Binding-site contacts:
Ligand atom O1B contacts residue SER62 of chain 1.B at 3.6 Å.
Ligand atom O2A contacts residue GLY63 of chain 1.B at 3.0 Å.
Ligand atom O1B contacts residue GLY63 of chain 1.B at 3.7 Å.
Ligand atom C8 contacts residue GLY63 of chain 1.B at 3.4 Å.
Ligand atom PB contacts residue ARG309 of chain 1.B at 3.4 Å.
Ligand atom O1A contacts residue ARG309 of chain 1.B at 2.6 Å (salt-bridge).
Ligand atom PA contacts residue THR65 of chain 1.B at 3.5 Å.
Ligand atom S1G contacts residue ARG246 of chain 1.C at 3.0 Å (salt-bridge).
Ligand atom N7 contacts residue SER62 of chain 1.B at 3.3 Å (h-bond).
Ligand atom O2B contacts residue THR65 of chain 1.B at 2.4 Å (h-bond).
Ligand atom O3A contacts residue ARG309 of chain 1.B at 3.1 Å (salt-bridge).
Ligand atom O3A contacts residue GLY63 of chain 1.B at 3.0 Å (h-bond).
Ligand atom O2A contacts residue LYS64 of chain 1.B at 2.9 Å (salt-bridge).
Ligand atom S1G contacts residue ARG309 of chain 1.B at 3.3 Å (salt-bridge).
Ligand atom O3G contacts residue THR65 of chain 1.B at 2.8 Å (h-bond).
Ligand atom O3A contacts residue GLY61 of chain 1.B at 3.7 Å.
Ligand atom O3G contacts residue ARG309 of chain 1.B at 3.5 Å (salt-bridge).
Ligand atom N6 contacts residue ILE18 of chain 1.B at 3.2 Å (h-bond).
Ligand atom O3B contacts residue ARG309 of chain 1.B at 2.6 Å (salt-bridge).
Ligand atom O3A contacts residue LYS64 of chain 1.B at 3.3 Å (salt-bridge).
Ligand atom O3B contacts residue GLY61 of chain 1.B at 3.3 Å (h-bond).
Ligand atom C5' contacts residue ARG309 of chain 1.B at 3.4 Å.
Ligand atom O3A contacts residue SER62 of chain 1.B at 3.7 Å.
Ligand atom O2B contacts residue LYS64 of chain 1.B at 3.4 Å.
Ligand atom O2A contacts residue LEU66 of chain 1.B at 2.6 Å (h-bond).
Ligand atom PG contacts residue ARG309 of chain 1.B at 3.2 Å.
Ligand atom O1A contacts residue THR65 of chain 1.B at 2.8 Å (h-bond).
Ligand atom O5' contacts residue ARG309 of chain 1.B at 3.4 Å (salt-bridge).
Ligand atom C2 contacts residue ILE264 of chain 1.B at 3.4 Å (hydrophobic).
Ligand atom O1B contacts residue LYS64 of chain 1.B at 2.9 Å (salt-bridge).
Ligand atom C8 contacts residue GLY61 of chain 1.B at 3.5 Å.
Ligand atom O3G contacts residue ARG246 of chain 1.C at 3.5 Å (salt-bridge).
Ligand atom N1 contacts residue ILE264 of chain 1.B at 3.5 Å.
Ligand atom O2A contacts residue THR65 of chain 1.B at 2.3 Å (h-bond).
Ligand atom O1A contacts residue GLU155 of chain 1.C at 3.6 Å.
Ligand atom O2G contacts residue ALA189 of chain 1.B at 3.6 Å.
Ligand atom O1B contacts residue PRO59 of chain 1.B at 3.6 Å (h-bond).
Ligand atom N7 contacts residue GLY63 of chain 1.B at 3.1 Å.
Ligand atom PA contacts residue ARG309 of chain 1.B at 3.2 Å.
Ligand atom PB contacts residue LYS64 of chain 1.B at 3.5 Å.

Sequence of chain 1.B:
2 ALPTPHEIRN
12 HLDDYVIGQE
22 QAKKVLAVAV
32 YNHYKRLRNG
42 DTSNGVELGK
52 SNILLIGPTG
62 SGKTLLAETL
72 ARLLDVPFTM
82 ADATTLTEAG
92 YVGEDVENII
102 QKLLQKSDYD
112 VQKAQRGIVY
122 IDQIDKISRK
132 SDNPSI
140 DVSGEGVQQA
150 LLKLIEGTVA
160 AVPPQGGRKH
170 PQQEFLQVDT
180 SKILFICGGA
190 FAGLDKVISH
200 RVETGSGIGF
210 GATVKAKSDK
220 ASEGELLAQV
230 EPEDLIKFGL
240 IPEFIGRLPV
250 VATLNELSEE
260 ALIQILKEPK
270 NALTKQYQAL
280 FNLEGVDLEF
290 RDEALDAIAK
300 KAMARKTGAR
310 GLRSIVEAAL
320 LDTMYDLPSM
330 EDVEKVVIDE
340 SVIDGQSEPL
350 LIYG

Sequence of chain 1.C:
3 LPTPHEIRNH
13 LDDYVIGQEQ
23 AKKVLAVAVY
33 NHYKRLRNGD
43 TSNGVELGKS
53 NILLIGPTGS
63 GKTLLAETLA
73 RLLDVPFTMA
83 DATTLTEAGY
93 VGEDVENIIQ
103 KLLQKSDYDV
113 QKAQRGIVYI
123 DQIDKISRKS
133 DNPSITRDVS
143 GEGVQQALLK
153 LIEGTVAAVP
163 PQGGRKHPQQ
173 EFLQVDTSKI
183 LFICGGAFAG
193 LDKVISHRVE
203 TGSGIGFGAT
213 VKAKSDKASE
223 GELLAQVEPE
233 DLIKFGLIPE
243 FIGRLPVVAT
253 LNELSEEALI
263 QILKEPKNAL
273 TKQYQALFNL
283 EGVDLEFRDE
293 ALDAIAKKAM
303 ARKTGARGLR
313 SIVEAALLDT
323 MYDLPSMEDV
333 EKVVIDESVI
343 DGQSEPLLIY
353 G

The small molecule below binds the protein below.
Small molecule (SMILES): Nc1ncnc2c1ncn2[C@@H]1O[C@H](COP(=O)(O)OP(=O)(O)OP(O)(O)=S)[C@@H](O)[C@H]1O